This protein binds this small molecule.
Small molecule (SMILES): CC(=O)N[C@@H]1[C@@H](O)[C@H](O)[C@@H](CO)O[C@H]1O

Sequence of chain 1.A:
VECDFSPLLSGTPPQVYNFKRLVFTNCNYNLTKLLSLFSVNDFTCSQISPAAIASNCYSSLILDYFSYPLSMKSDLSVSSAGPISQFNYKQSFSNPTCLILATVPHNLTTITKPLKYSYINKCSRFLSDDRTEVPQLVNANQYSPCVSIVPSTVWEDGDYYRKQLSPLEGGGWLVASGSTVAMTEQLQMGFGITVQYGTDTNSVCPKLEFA

Binding-site contacts:
Ligand atom O6 contacts residue SER53 of chain 1.A at 3.9 Å.
Ligand atom O7 contacts residue ASN121 of chain 1.A at 3.1 Å (h-bond).
Ligand atom O4 contacts residue SER50 of chain 1.A at 4.0 Å.
Ligand atom O6 contacts residue PHE52 of chain 1.A at 4.4 Å.
Ligand atom C4 contacts residue ASN121 of chain 1.A at 4.2 Å.
Ligand atom O5 contacts residue PRO119 of chain 1.A at 4.1 Å.
Ligand atom C8 contacts residue ASN121 of chain 1.A at 4.3 Å.
Ligand atom C5 contacts residue PRO119 of chain 1.A at 4.5 Å (hydrophobic).
Ligand atom N2 contacts residue ASN121 of chain 1.A at 2.9 Å (h-bond).
Ligand atom C2 contacts residue ASN121 of chain 1.A at 2.5 Å.
Ligand atom C6 contacts residue PRO119 of chain 1.A at 4.2 Å (hydrophobic).
Ligand atom C1 contacts residue ASN121 of chain 1.A at 1.4 Å.
Ligand atom O5 contacts residue ASN121 of chain 1.A at 2.4 Å (h-bond).
Ligand atom C5 contacts residue ASN121 of chain 1.A at 3.7 Å.
Ligand atom C3 contacts residue ASN121 of chain 1.A at 3.8 Å.
Ligand atom C7 contacts residue ASN121 of chain 1.A at 3.2 Å.